Sequence of chain 1.C:
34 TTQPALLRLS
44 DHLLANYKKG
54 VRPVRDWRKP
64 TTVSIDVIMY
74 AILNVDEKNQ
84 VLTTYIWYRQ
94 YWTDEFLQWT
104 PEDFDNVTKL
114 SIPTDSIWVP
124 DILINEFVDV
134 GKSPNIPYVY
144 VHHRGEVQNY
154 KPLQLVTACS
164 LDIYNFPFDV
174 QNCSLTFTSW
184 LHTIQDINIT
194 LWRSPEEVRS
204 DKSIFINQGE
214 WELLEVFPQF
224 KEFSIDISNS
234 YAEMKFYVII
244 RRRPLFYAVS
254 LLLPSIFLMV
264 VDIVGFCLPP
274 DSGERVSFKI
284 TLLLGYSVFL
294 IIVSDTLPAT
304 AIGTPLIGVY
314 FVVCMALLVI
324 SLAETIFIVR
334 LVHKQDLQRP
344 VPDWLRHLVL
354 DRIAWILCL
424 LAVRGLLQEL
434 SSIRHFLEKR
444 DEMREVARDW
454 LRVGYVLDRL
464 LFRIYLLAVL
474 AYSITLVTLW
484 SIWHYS

Binding-site contacts:
Ligand atom C6 contacts residue NAG1 of chain 1.X at 3.3 Å.
Ligand atom C3 contacts residue NAG1 of chain 1.X at 2.0 Å.
Ligand atom O5 contacts residue NAG1 of chain 1.X at 3.8 Å.
Ligand atom O7 contacts residue ASN109 of chain 1.C at 3.7 Å.
Ligand atom O5 contacts residue ASN109 of chain 1.C at 4.5 Å.
Ligand atom O7 contacts residue GLU105 of chain 1.C at 4.5 Å.
Ligand atom C2 contacts residue NAG1 of chain 1.X at 3.5 Å.
Ligand atom C7 contacts residue ASN109 of chain 1.C at 3.5 Å.
Ligand atom O3 contacts residue NAG1 of chain 1.X at 2.3 Å (h-bond).
Ligand atom C8 contacts residue ASN109 of chain 1.C at 3.8 Å.
Ligand atom C4 contacts residue NAG1 of chain 1.X at 1.4 Å.
Ligand atom N2 contacts residue ASN109 of chain 1.C at 3.0 Å (h-bond).
Ligand atom C1 contacts residue ASN109 of chain 1.C at 3.3 Å.
Ligand atom C5 contacts residue NAG1 of chain 1.X at 2.6 Å.
Ligand atom C2 contacts residue ASN109 of chain 1.C at 3.5 Å.
Ligand atom C1 contacts residue NAG1 of chain 1.X at 4.1 Å.
Ligand atom N2 contacts residue NAG1 of chain 1.X at 4.5 Å.

A protein and the small-molecule ligand that binds it are described below.
Small molecule (SMILES): CC(=O)N[C@@H]1[C@@H](O)[C@H](O)[C@@H](CO)O[C@H]1O